Sequence of chain 1.B:
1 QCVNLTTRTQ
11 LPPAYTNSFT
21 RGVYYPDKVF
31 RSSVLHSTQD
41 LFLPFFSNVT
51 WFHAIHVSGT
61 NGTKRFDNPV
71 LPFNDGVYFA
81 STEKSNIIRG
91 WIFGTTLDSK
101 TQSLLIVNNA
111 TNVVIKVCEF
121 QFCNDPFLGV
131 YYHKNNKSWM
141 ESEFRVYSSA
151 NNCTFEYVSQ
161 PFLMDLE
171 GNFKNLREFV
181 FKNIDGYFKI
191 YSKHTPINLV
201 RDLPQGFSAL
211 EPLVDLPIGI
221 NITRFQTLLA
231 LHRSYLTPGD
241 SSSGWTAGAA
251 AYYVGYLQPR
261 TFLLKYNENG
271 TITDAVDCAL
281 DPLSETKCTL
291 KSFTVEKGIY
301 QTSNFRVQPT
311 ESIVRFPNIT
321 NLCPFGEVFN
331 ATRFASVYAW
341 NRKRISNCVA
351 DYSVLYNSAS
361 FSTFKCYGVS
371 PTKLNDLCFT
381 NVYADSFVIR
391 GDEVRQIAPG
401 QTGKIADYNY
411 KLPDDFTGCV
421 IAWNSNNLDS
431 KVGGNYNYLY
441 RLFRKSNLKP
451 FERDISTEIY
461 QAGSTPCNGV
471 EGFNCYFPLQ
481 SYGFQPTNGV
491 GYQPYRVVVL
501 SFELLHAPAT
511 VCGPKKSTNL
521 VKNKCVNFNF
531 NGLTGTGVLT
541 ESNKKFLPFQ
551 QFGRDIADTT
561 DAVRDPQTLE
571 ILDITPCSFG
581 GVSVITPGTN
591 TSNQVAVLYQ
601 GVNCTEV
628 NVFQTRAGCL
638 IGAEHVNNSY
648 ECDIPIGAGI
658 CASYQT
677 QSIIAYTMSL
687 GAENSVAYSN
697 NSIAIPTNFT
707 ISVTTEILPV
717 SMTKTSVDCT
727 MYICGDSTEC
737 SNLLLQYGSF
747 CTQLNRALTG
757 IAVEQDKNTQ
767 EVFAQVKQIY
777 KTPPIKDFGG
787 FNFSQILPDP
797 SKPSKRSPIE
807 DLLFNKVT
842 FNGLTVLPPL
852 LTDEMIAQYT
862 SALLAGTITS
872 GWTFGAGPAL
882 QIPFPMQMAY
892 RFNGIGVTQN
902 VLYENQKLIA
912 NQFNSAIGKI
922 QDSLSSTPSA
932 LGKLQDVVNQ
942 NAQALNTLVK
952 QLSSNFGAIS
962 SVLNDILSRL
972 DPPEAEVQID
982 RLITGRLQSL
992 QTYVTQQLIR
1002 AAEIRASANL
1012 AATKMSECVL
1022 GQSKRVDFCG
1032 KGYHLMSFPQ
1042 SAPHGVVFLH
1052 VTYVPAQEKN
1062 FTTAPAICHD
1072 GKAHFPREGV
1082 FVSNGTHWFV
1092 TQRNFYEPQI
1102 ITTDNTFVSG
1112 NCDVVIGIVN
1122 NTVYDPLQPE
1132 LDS

A protein and the small-molecule ligand that binds it are described below.
Small molecule (SMILES): CC(=O)N[C@@H]1[C@@H](O)[C@H](O)[C@@H](CO)O[C@H]1O

Binding-site contacts:
Ligand atom N2 contacts residue ASN318 of chain 1.B at 3.2 Å (h-bond).
Ligand atom C2 contacts residue ASN318 of chain 1.B at 2.8 Å.
Ligand atom C1 contacts residue ASN318 of chain 1.B at 1.4 Å.
Ligand atom C3 contacts residue GLN567 of chain 1.B at 3.8 Å.
Ligand atom N2 contacts residue GLN567 of chain 1.B at 4.3 Å.
Ligand atom O3 contacts residue GLN567 of chain 1.B at 3.8 Å.
Ligand atom C8 contacts residue PRO566 of chain 1.B at 4.4 Å (hydrophobic).
Ligand atom C5 contacts residue ASN318 of chain 1.B at 3.5 Å.
Ligand atom C7 contacts residue ASN318 of chain 1.B at 4.2 Å.
Ligand atom C4 contacts residue ASN318 of chain 1.B at 4.2 Å.
Ligand atom C3 contacts residue ASN318 of chain 1.B at 3.9 Å.
Ligand atom O5 contacts residue ASN318 of chain 1.B at 2.3 Å (h-bond).